The protein below binds the small molecule below.
Small molecule (SMILES): O=c1[nH]cnc2nc[nH]c12

Binding-site contacts:
Ligand atom N3 contacts residue PHE216 of chain 1.B at 3.7 Å.
Ligand atom C5 contacts residue TYR135 of chain 1.B at 4.3 Å (hydrophobic).
Ligand atom C8 contacts residue ASP167 of chain 1.B at 3.4 Å.
Ligand atom C5 contacts residue ILE165 of chain 1.B at 4.0 Å (hydrophobic).
Ligand atom N9 contacts residue ILE165 of chain 1.B at 3.7 Å.
Ligand atom C6 contacts residue ASP167 of chain 1.B at 4.5 Å.
Ligand atom C8 contacts residue PO41 of chain 1.K at 3.6 Å.
Ligand atom O6 contacts residue PHE216 of chain 1.B at 3.5 Å.
Ligand atom C6 contacts residue ILE165 of chain 1.B at 4.1 Å (hydrophobic).
Ligand atom C5 contacts residue PHE216 of chain 1.B at 3.6 Å (hydrophobic).
Ligand atom C5 contacts residue LYS195 of chain 1.B at 4.1 Å.
Ligand atom N9 contacts residue TYR135 of chain 1.B at 3.6 Å.
Ligand atom C8 contacts residue ILE165 of chain 1.B at 3.9 Å (hydrophobic).
Ligand atom N3 contacts residue ASP223 of chain 1.B at 4.1 Å.
Ligand atom O6 contacts residue ILE165 of chain 1.B at 4.0 Å.
Ligand atom C5 contacts residue ASP167 of chain 1.B at 3.8 Å.
Ligand atom N9 contacts residue PO41 of chain 1.K at 4.1 Å.
Ligand atom O6 contacts residue LYS195 of chain 1.B at 2.8 Å (salt-bridge).
Ligand atom N7 contacts residue PHE216 of chain 1.B at 4.3 Å.
Ligand atom C4 contacts residue PHE216 of chain 1.B at 3.9 Å (hydrophobic).
Ligand atom C6 contacts residue VAL217 of chain 1.B at 3.7 Å (hydrophobic).
Ligand atom N1 contacts residue PHE216 of chain 1.B at 3.3 Å.
Ligand atom N7 contacts residue LYS195 of chain 1.B at 3.7 Å.
Ligand atom N7 contacts residue ILE165 of chain 1.B at 4.0 Å.
Ligand atom C2 contacts residue VAL217 of chain 1.B at 3.2 Å (hydrophobic).
Ligand atom N7 contacts residue TYR135 of chain 1.B at 3.6 Å.
Ligand atom C4 contacts residue ILE165 of chain 1.B at 3.7 Å (hydrophobic).
Ligand atom C6 contacts residue PHE216 of chain 1.B at 3.4 Å (hydrophobic).
Ligand atom C6 contacts residue LYS195 of chain 1.B at 3.8 Å.
Ligand atom O6 contacts residue ASP167 of chain 1.B at 4.2 Å.
Ligand atom C8 contacts residue TYR135 of chain 1.B at 3.1 Å (hydrophobic).
Ligand atom O6 contacts residue VAL217 of chain 1.B at 3.1 Å (h-bond).
Ligand atom C4 contacts residue TYR135 of chain 1.B at 4.3 Å (hydrophobic).
Ligand atom N1 contacts residue VAL217 of chain 1.B at 2.6 Å (h-bond).
Ligand atom C2 contacts residue ASP223 of chain 1.B at 3.6 Å.
Ligand atom N7 contacts residue ASP167 of chain 1.B at 2.7 Å (salt-bridge).
Ligand atom O6 contacts residue HIS215 of chain 1.B at 3.9 Å.
Ligand atom N3 contacts residue ILE165 of chain 1.B at 4.2 Å.
Ligand atom C2 contacts residue LEU222 of chain 1.B at 4.1 Å (hydrophobic).
Ligand atom C2 contacts residue PHE216 of chain 1.B at 3.3 Å (hydrophobic).

Sequence of chain 1.B:
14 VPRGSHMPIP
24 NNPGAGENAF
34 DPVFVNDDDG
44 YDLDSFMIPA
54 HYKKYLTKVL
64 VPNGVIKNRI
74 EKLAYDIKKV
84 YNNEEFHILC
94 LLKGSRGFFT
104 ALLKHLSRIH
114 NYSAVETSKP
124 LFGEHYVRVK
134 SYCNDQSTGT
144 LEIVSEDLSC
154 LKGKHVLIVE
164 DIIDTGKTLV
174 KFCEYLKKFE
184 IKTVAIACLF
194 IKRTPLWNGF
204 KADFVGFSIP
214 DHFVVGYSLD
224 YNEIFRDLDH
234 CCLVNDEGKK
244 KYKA